Sequence of chain 1.A:
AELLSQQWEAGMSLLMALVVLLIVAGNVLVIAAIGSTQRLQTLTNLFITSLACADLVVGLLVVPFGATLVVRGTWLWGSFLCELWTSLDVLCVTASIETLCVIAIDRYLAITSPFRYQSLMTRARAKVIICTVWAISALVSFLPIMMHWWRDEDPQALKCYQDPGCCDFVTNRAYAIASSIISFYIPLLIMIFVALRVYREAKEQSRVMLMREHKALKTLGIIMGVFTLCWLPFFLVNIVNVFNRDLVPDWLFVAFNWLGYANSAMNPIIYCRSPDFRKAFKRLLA

A protein and the small-molecule ligand that binds it are described below.
Small molecule (SMILES): CCCCCCCCCC(=O)N(CCO)C[C@@H](O)[C@@H](O)[C@@H](O)[C@@H](O)CO

Binding-site contacts:
Ligand atom C9 contacts residue ALA197 of chain 1.A at 4.2 Å (hydrophobic).
Ligand atom C9 contacts residue MET238 of chain 1.A at 3.9 Å (hydrophobic).
Ligand atom C15 contacts residue VAL200 of chain 1.A at 4.1 Å (hydrophobic).
Ligand atom C9 contacts residue VAL200 of chain 1.A at 3.9 Å (hydrophobic).
Ligand atom C15 contacts residue LEU231 of chain 1.A at 3.6 Å (hydrophobic).
Ligand atom C15 contacts residue GLY235 of chain 1.A at 4.3 Å.
Ligand atom C18 contacts residue TYR201 of chain 1.A at 4.5 Å (hydrophobic).
Ligand atom C18 contacts residue ALA197 of chain 1.A at 4.3 Å (hydrophobic).
Ligand atom C21 contacts residue TYR201 of chain 1.A at 4.2 Å (hydrophobic).
Ligand atom C12 contacts residue ALA197 of chain 1.A at 3.7 Å (hydrophobic).
Ligand atom C21 contacts residue LEU231 of chain 1.A at 4.3 Å (hydrophobic).
Ligand atom C12 contacts residue VAL200 of chain 1.A at 3.9 Å (hydrophobic).
Ligand atom C18 contacts residue LEU231 of chain 1.A at 4.3 Å (hydrophobic).